Sequence of chain 1.A:
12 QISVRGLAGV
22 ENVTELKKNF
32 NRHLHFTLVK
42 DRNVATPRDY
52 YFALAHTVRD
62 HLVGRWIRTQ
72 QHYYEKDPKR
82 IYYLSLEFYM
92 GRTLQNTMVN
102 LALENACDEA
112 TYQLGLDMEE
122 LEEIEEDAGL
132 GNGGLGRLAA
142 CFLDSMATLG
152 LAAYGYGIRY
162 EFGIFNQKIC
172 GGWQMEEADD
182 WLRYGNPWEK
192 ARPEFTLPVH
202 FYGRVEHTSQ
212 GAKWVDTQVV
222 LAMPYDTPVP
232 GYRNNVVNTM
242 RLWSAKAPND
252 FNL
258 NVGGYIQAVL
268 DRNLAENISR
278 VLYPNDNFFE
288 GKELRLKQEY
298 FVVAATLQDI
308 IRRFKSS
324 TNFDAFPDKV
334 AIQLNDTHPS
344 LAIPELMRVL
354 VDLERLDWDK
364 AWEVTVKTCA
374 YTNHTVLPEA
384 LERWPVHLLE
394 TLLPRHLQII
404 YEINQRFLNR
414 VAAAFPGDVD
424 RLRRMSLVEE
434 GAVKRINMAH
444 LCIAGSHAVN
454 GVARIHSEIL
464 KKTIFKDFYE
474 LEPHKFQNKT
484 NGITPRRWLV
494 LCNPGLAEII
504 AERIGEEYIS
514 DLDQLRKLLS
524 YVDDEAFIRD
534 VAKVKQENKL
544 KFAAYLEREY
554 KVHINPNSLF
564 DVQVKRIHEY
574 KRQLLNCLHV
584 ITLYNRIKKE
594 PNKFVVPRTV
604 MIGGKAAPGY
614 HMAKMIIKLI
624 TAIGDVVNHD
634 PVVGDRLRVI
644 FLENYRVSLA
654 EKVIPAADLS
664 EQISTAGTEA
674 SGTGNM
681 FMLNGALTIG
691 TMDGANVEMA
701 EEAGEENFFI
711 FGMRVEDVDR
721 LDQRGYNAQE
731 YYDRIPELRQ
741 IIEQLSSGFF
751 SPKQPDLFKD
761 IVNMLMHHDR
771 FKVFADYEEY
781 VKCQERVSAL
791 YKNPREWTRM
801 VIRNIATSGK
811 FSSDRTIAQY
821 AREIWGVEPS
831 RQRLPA

Binding-site contacts:
Ligand atom O4 contacts residue GLY675 of chain 1.A at 2.8 Å (h-bond).
Ligand atom C3A contacts residue HIS377 of chain 1.A at 3.3 Å.
Ligand atom O3 contacts residue GLY675 of chain 1.A at 3.2 Å (h-bond).
Ligand atom C4A contacts residue Z161 of chain 1.D at 0.4 Å.
Ligand atom C4 contacts residue Z161 of chain 1.D at 0.2 Å.
Ligand atom O6 contacts residue Z161 of chain 1.D at 0.4 Å (h-bond).
Ligand atom C1 contacts residue Z161 of chain 1.D at 0.2 Å.
Ligand atom O3 contacts residue SER674 of chain 1.A at 3.2 Å (h-bond).
Ligand atom O1 contacts residue ASP283 of chain 1.A at 2.5 Å (salt-bridge).
Ligand atom C1A contacts residue Z161 of chain 1.D at 0.2 Å.
Ligand atom O1 contacts residue LEU136 of chain 1.A at 3.2 Å (h-bond).
Ligand atom C6 contacts residue ASN484 of chain 1.A at 3.3 Å.
Ligand atom O2 contacts residue ASN284 of chain 1.A at 2.7 Å (h-bond).
Ligand atom C5A contacts residue Z161 of chain 1.D at 0.1 Å.
Ligand atom C1A contacts residue ASP283 of chain 1.A at 3.4 Å.
Ligand atom C3 contacts residue Z161 of chain 1.D at 0.4 Å.
Ligand atom O1 contacts residue Z161 of chain 1.D at 0.5 Å (h-bond).
Ligand atom CL5 contacts residue Z161 of chain 1.D at 1.6 Å.
Ligand atom O4A contacts residue ASP339 of chain 1.A at 2.6 Å (salt-bridge).
Ligand atom C2A contacts residue Z161 of chain 1.D at 0.1 Å.
Ligand atom C1A contacts residue ASN284 of chain 1.A at 3.3 Å.
Ligand atom C2A contacts residue ASN284 of chain 1.A at 3.2 Å.
Ligand atom C3A contacts residue Z161 of chain 1.D at 0.3 Å.
Ligand atom C3 contacts residue GLU672 of chain 1.A at 3.3 Å.
Ligand atom C6 contacts residue Z161 of chain 1.D at 0.3 Å.
Ligand atom O4A contacts residue THR378 of chain 1.A at 3.4 Å.
Ligand atom O3 contacts residue GLU672 of chain 1.A at 2.6 Å (salt-bridge).
Ligand atom O2 contacts residue GLU672 of chain 1.A at 3.0 Å (salt-bridge).
Ligand atom C5 contacts residue Z161 of chain 1.D at 0.1 Å.
Ligand atom C2 contacts residue Z161 of chain 1.D at 0.5 Å.
Ligand atom O2 contacts residue Z161 of chain 1.D at 0.7 Å (h-bond).
Ligand atom C6A contacts residue ASP283 of chain 1.A at 3.4 Å.
Ligand atom O6 contacts residue HIS377 of chain 1.A at 2.8 Å (h-bond).
Ligand atom O2 contacts residue TYR573 of chain 1.A at 3.0 Å (h-bond).
Ligand atom C6A contacts residue Z161 of chain 1.D at 0.2 Å.
Ligand atom O6 contacts residue ASN484 of chain 1.A at 2.8 Å (h-bond).
Ligand atom O5 contacts residue Z161 of chain 1.D at 0.1 Å (h-bond).
Ligand atom O4 contacts residue Z161 of chain 1.D at 0.1 Å (h-bond).
Ligand atom O3 contacts residue Z161 of chain 1.D at 0.6 Å (h-bond).
Ligand atom O4A contacts residue Z161 of chain 1.D at 0.7 Å (h-bond).

This protein binds this small molecule.
Small molecule (SMILES): OC[C@H]1O[C@@H](c2cc(O)c(Cl)cc2O)[C@H](O)[C@@H](O)[C@@H]1O